Binding-site contacts:
Ligand atom C15 contacts residue ARG693 of chain 1.D at 3.7 Å.
Ligand atom C13 contacts residue HIS426 of chain 1.D at 4.1 Å.
Ligand atom C14 contacts residue LEU420 of chain 1.D at 4.3 Å (hydrophobic).
Ligand atom C08 contacts residue HIS430 of chain 1.D at 4.1 Å.
Ligand atom C10 contacts residue ILE700 of chain 1.D at 4.5 Å (hydrophobic).
Ligand atom O01 contacts residue LEU420 of chain 1.D at 4.5 Å.
Ligand atom O02 contacts residue HIS430 of chain 1.D at 3.0 Å (h-bond).
Ligand atom C18 contacts residue HIS430 of chain 1.D at 3.5 Å.
Ligand atom O03 contacts residue HIS426 of chain 1.D at 3.4 Å.
Ligand atom C16 contacts residue HIS430 of chain 1.D at 3.4 Å.
Ligand atom O01 contacts residue HIS426 of chain 1.D at 3.0 Å.
Ligand atom C06 contacts residue HIS426 of chain 1.D at 3.7 Å.
Ligand atom C14 contacts residue ARG693 of chain 1.D at 3.6 Å.
Ligand atom C09 contacts residue HIS426 of chain 1.D at 4.1 Å.
Ligand atom O03 contacts residue LEU420 of chain 1.D at 3.9 Å.
Ligand atom C11 contacts residue ILE700 of chain 1.D at 4.2 Å (hydrophobic).
Ligand atom C09 contacts residue HIS430 of chain 1.D at 3.4 Å.
Ligand atom C15 contacts residue LEU420 of chain 1.D at 4.1 Å (hydrophobic).
Ligand atom O01 contacts residue ARG693 of chain 1.D at 4.3 Å.
Ligand atom C11 contacts residue ARG696 of chain 1.D at 3.6 Å.
Ligand atom O03 contacts residue HIS417 of chain 1.D at 3.8 Å.
Ligand atom O03 contacts residue ARG693 of chain 1.D at 3.7 Å.
Ligand atom C04 contacts residue HIS426 of chain 1.D at 4.1 Å.
Ligand atom C17 contacts residue HIS430 of chain 1.D at 3.8 Å.
Ligand atom C18 contacts residue TRP433 of chain 1.D at 3.5 Å (hydrophobic).
Ligand atom C05 contacts residue HIS430 of chain 1.D at 3.7 Å.
Ligand atom C04 contacts residue HIS430 of chain 1.D at 4.4 Å.
Ligand atom C16 contacts residue HIS426 of chain 1.D at 3.5 Å.
Ligand atom C10 contacts residue LEU429 of chain 1.D at 4.5 Å (hydrophobic).
Ligand atom C12 contacts residue ARG693 of chain 1.D at 3.3 Å.
Ligand atom C07 contacts residue ARG693 of chain 1.D at 4.5 Å.
Ligand atom O02 contacts residue TRP433 of chain 1.D at 4.0 Å.
Ligand atom O03 contacts residue THR421 of chain 1.D at 3.8 Å.
Ligand atom C05 contacts residue HIS426 of chain 1.D at 3.4 Å.
Ligand atom C15 contacts residue HIS426 of chain 1.D at 3.5 Å.
Ligand atom C13 contacts residue HIS430 of chain 1.D at 3.3 Å.
Ligand atom C10 contacts residue ARG696 of chain 1.D at 3.9 Å.

The protein below binds the small molecule below.
Small molecule (SMILES): COc1ccc2ccc(=O)oc2c1CC=C(C)C

Sequence of chain 1.D:
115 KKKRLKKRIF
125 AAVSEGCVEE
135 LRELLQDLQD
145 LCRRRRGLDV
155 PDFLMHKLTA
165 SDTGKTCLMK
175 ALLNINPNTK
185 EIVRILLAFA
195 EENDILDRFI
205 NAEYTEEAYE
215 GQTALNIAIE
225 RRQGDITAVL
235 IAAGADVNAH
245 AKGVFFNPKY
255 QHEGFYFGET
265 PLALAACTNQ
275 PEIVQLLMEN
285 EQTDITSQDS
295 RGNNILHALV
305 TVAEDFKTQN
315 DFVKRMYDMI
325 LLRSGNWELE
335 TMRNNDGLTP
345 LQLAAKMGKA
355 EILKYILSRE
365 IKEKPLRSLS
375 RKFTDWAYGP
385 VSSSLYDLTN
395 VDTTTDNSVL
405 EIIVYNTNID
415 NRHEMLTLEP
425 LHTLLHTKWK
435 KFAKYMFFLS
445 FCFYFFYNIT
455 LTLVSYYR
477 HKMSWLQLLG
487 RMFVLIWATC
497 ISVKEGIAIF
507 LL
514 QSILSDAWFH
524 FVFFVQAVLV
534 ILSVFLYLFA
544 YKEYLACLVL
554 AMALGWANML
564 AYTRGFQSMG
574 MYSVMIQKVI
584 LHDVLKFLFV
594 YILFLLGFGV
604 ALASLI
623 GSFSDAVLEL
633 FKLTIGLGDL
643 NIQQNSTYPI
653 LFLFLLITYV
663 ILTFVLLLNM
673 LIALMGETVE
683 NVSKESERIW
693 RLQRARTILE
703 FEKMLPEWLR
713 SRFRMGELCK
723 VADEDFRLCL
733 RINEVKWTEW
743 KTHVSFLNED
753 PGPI